Binding-site contacts:
Ligand atom O6 contacts residue ASN496 of chain 1.B at 4.3 Å.
Ligand atom C7 contacts residue TYR522 of chain 1.B at 4.0 Å (hydrophobic).
Ligand atom C4 contacts residue ASN496 of chain 1.B at 4.2 Å.
Ligand atom O5 contacts residue ASN520 of chain 1.B at 3.8 Å.
Ligand atom O7 contacts residue ASN496 of chain 1.B at 4.2 Å.
Ligand atom C3 contacts residue ASN496 of chain 1.B at 3.8 Å.
Ligand atom N2 contacts residue ASN496 of chain 1.B at 3.0 Å (h-bond).
Ligand atom C2 contacts residue ASN496 of chain 1.B at 2.5 Å.
Ligand atom C7 contacts residue LYS331 of chain 1.B at 4.3 Å.
Ligand atom C8 contacts residue TYR522 of chain 1.B at 3.3 Å (hydrophobic).
Ligand atom C2 contacts residue TYR522 of chain 1.B at 4.4 Å (hydrophobic).
Ligand atom C5 contacts residue ASN520 of chain 1.B at 3.9 Å.
Ligand atom C7 contacts residue ASN496 of chain 1.B at 3.9 Å.
Ligand atom C6 contacts residue TYR518 of chain 1.B at 4.5 Å (hydrophobic).
Ligand atom O6 contacts residue TYR518 of chain 1.B at 3.5 Å.
Ligand atom C1 contacts residue ASN520 of chain 1.B at 3.6 Å.
Ligand atom C1 contacts residue TYR522 of chain 1.B at 4.3 Å (hydrophobic).
Ligand atom C1 contacts residue ASN496 of chain 1.B at 1.4 Å.
Ligand atom O5 contacts residue ASN496 of chain 1.B at 2.3 Å (h-bond).
Ligand atom C6 contacts residue ASN520 of chain 1.B at 4.3 Å.
Ligand atom O7 contacts residue LYS331 of chain 1.B at 3.3 Å (salt-bridge).
Ligand atom C5 contacts residue ASN496 of chain 1.B at 3.6 Å.
Ligand atom N2 contacts residue TYR522 of chain 1.B at 3.4 Å.

A protein and the small-molecule ligand that binds it are described below.
Small molecule (SMILES): CC(=O)N[C@@H]1[C@@H](O)[C@H](O)[C@@H](CO)O[C@H]1O

Sequence of chain 1.B:
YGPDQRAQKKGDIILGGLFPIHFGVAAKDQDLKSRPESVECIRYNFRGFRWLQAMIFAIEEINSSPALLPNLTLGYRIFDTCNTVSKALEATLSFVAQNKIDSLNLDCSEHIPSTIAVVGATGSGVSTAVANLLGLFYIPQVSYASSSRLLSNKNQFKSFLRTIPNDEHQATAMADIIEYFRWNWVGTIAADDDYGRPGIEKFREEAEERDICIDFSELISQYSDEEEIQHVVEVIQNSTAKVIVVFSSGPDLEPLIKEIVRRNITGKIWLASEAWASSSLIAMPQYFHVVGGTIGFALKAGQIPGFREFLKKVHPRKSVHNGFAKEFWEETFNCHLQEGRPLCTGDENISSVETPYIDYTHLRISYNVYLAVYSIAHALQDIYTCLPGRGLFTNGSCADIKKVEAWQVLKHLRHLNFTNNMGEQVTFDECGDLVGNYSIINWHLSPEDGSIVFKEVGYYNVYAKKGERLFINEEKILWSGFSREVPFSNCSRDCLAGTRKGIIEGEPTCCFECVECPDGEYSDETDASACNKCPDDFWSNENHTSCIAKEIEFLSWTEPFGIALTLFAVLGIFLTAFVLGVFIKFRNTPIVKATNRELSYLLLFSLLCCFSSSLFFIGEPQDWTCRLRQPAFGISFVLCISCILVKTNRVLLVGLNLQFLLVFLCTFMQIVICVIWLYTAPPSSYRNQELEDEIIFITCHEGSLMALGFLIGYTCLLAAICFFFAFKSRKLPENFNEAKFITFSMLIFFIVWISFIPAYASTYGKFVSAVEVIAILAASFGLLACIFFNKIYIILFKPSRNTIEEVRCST